Binding-site contacts:
Ligand atom C4 contacts residue ASN231 of chain 1.C at 4.2 Å.
Ligand atom C8 contacts residue ILE232 of chain 1.C at 3.5 Å (hydrophobic).
Ligand atom C1 contacts residue ASN231 of chain 1.C at 1.4 Å.
Ligand atom N2 contacts residue THR105 of chain 1.C at 4.3 Å.
Ligand atom C3 contacts residue ASN231 of chain 1.C at 3.8 Å.
Ligand atom C5 contacts residue ASN231 of chain 1.C at 3.6 Å.
Ligand atom C2 contacts residue ASN231 of chain 1.C at 2.5 Å.
Ligand atom O3 contacts residue THR111 of chain 1.C at 4.3 Å.
Ligand atom O7 contacts residue THR111 of chain 1.C at 4.0 Å.
Ligand atom C7 contacts residue ASN231 of chain 1.C at 4.0 Å.
Ligand atom C7 contacts residue ILE232 of chain 1.C at 4.2 Å (hydrophobic).
Ligand atom C8 contacts residue THR105 of chain 1.C at 3.2 Å.
Ligand atom O5 contacts residue ASN231 of chain 1.C at 2.3 Å (h-bond).
Ligand atom N2 contacts residue ILE232 of chain 1.C at 4.0 Å.
Ligand atom C7 contacts residue THR105 of chain 1.C at 3.2 Å.
Ligand atom N2 contacts residue ASN231 of chain 1.C at 3.0 Å (h-bond).
Ligand atom C1 contacts residue THR233 of chain 1.C at 4.4 Å.
Ligand atom C8 contacts residue THR111 of chain 1.C at 4.2 Å.
Ligand atom C8 contacts residue THR233 of chain 1.C at 4.3 Å.
Ligand atom C7 contacts residue THR111 of chain 1.C at 4.3 Å.
Ligand atom O7 contacts residue THR105 of chain 1.C at 2.7 Å (h-bond).

Sequence of chain 1.C:
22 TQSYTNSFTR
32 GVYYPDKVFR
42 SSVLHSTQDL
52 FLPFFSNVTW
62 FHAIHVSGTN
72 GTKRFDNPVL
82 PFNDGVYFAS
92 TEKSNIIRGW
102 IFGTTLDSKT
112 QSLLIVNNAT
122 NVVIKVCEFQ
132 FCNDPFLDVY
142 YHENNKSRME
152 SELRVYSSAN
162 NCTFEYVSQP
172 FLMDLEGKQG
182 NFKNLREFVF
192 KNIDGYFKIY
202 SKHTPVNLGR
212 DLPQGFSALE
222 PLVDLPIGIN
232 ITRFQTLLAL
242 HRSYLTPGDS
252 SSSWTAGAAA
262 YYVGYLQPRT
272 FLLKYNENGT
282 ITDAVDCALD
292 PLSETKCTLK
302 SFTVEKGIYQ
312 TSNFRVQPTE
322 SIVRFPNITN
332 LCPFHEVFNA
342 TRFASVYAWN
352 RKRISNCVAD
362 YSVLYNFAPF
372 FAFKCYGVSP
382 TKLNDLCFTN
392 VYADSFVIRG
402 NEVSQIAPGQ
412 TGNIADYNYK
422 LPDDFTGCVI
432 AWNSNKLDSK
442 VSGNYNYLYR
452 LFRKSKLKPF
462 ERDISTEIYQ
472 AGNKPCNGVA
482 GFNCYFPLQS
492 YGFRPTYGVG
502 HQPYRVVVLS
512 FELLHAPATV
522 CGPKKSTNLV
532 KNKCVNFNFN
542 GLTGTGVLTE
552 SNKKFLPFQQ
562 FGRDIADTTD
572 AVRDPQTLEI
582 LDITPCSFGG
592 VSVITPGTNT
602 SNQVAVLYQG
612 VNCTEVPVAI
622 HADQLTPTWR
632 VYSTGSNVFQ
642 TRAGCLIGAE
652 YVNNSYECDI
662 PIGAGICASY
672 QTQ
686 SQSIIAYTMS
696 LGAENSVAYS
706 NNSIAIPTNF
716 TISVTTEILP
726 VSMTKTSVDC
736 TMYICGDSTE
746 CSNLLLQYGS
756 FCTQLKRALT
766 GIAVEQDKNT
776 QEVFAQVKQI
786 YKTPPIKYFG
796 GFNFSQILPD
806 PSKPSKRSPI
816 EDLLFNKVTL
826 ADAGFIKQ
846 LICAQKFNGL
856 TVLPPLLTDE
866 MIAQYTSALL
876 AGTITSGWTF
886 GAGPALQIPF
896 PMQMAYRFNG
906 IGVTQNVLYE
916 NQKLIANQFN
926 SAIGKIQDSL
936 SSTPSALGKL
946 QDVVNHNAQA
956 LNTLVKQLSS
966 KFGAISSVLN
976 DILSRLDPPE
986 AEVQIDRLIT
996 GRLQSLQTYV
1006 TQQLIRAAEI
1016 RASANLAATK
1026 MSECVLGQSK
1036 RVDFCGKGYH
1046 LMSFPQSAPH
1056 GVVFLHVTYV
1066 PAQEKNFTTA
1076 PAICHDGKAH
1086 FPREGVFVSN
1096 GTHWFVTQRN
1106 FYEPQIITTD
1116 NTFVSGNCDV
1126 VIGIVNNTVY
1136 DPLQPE

The small molecule below binds the protein below.
Small molecule (SMILES): CC(=O)N[C@@H]1[C@@H](O)[C@H](O)[C@@H](CO)O[C@H]1O